A small-molecule ligand and the protein it binds are described below.
Small molecule (SMILES): CNC(=O)c1ccccc1Sc1ccc2c(/C=C/c3ccccn3)[nH]nc2c1

Binding-site contacts:
Ligand atom C20 contacts residue ASN136 of chain 1.A at 3.8 Å.
Ligand atom C09 contacts residue LEU16 of chain 1.A at 3.6 Å (hydrophobic).
Ligand atom C06 contacts residue GLY89 of chain 1.A at 3.8 Å.
Ligand atom N15 contacts residue MET86 of chain 1.A at 3.6 Å.
Ligand atom C01 contacts residue MET86 of chain 1.A at 3.4 Å (hydrophobic).
Ligand atom O81 contacts residue LYS39 of chain 1.A at 2.7 Å (salt-bridge).
Ligand atom N14 contacts residue GLU84 of chain 1.A at 3.3 Å (salt-bridge).
Ligand atom C13 contacts residue MET86 of chain 1.A at 3.7 Å (hydrophobic).
Ligand atom C23 contacts residue ASP149 of chain 1.A at 3.6 Å.
Ligand atom N03 contacts residue GLY89 of chain 1.A at 3.7 Å.
Ligand atom O81 contacts residue ASP149 of chain 1.A at 3.4 Å (salt-bridge).
Ligand atom C21 contacts residue ASN136 of chain 1.A at 2.9 Å.
Ligand atom C08 contacts residue TYR21 of chain 1.A at 3.8 Å (hydrophobic).
Ligand atom C88 contacts residue LYS39 of chain 1.A at 3.1 Å.
Ligand atom C01 contacts residue THR87 of chain 1.A at 3.7 Å.
Ligand atom C16 contacts residue MET86 of chain 1.A at 3.4 Å (hydrophobic).
Ligand atom N03 contacts residue TYR21 of chain 1.A at 3.3 Å (h-bond).
Ligand atom N15 contacts residue GLU84 of chain 1.A at 2.7 Å (salt-bridge).
Ligand atom N15 contacts residue ALA37 of chain 1.A at 3.6 Å.
Ligand atom C80 contacts residue LYS39 of chain 1.A at 3.6 Å.
Ligand atom N14 contacts residue PHE85 of chain 1.A at 3.3 Å.
Ligand atom C01 contacts residue PHE85 of chain 1.A at 3.8 Å (hydrophobic).
Ligand atom C22 contacts residue ASP149 of chain 1.A at 3.1 Å.
Ligand atom C11 contacts residue LEU138 of chain 1.A at 3.2 Å (hydrophobic).
Ligand atom N82 contacts residue TYR21 of chain 1.A at 2.9 Å (h-bond).
Ligand atom C01 contacts residue GLY89 of chain 1.A at 3.6 Å.
Ligand atom N15 contacts residue LEU138 of chain 1.A at 3.5 Å.
Ligand atom N82 contacts residue LYS39 of chain 1.A at 3.9 Å.
Ligand atom N14 contacts residue MET86 of chain 1.A at 2.7 Å (h-bond).
Ligand atom C22 contacts residue ASN136 of chain 1.A at 3.8 Å.
Ligand atom C10 contacts residue LEU138 of chain 1.A at 3.7 Å (hydrophobic).
Ligand atom C02 contacts residue GLY89 of chain 1.A at 3.5 Å.
Ligand atom C21 contacts residue ASP149 of chain 1.A at 3.4 Å.
Ligand atom C11 contacts residue ALA37 of chain 1.A at 3.7 Å (hydrophobic).
Ligand atom C88 contacts residue TYR21 of chain 1.A at 3.2 Å (hydrophobic).
Ligand atom C12 contacts residue LEU138 of chain 1.A at 3.4 Å (hydrophobic).
Ligand atom C80 contacts residue ASP149 of chain 1.A at 3.5 Å.
Ligand atom C16 contacts residue PHE85 of chain 1.A at 3.6 Å (hydrophobic).
Ligand atom C10 contacts residue LEU16 of chain 1.A at 3.8 Å (hydrophobic).
Ligand atom C06 contacts residue THR87 of chain 1.A at 3.3 Å.

Sequence of chain 1.A:
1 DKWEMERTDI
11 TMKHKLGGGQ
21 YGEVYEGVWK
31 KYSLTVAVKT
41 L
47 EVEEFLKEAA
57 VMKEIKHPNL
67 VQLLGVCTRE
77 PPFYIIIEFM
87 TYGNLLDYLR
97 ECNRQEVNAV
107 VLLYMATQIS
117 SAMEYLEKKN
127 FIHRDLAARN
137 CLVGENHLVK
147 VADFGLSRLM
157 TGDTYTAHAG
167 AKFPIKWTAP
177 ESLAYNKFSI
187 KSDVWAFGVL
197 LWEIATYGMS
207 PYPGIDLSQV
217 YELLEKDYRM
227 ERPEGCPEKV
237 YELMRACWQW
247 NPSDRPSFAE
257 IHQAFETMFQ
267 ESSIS